Binding-site contacts:
Ligand atom C1 contacts residue ASN61 of chain 1.G at 1.4 Å.
Ligand atom C8 contacts residue PRO631 of chain 1.G at 3.7 Å (hydrophobic).
Ligand atom N2 contacts residue PRO631 of chain 1.G at 4.0 Å.
Ligand atom O7 contacts residue ASN61 of chain 1.G at 4.2 Å.
Ligand atom C2 contacts residue ASN61 of chain 1.G at 2.5 Å.
Ligand atom C3 contacts residue ASN61 of chain 1.G at 3.8 Å.
Ligand atom N2 contacts residue ASN61 of chain 1.G at 2.9 Å (h-bond).
Ligand atom C4 contacts residue ASN61 of chain 1.G at 4.2 Å.
Ligand atom O5 contacts residue ASN61 of chain 1.G at 2.4 Å (h-bond).
Ligand atom C7 contacts residue PHE59 of chain 1.G at 4.0 Å (hydrophobic).
Ligand atom C7 contacts residue PRO631 of chain 1.G at 3.6 Å (hydrophobic).
Ligand atom C5 contacts residue ASN61 of chain 1.G at 3.7 Å.
Ligand atom C8 contacts residue ASN61 of chain 1.G at 3.5 Å.
Ligand atom O7 contacts residue PRO631 of chain 1.G at 3.8 Å.
Ligand atom C7 contacts residue ASN61 of chain 1.G at 3.4 Å.
Ligand atom O7 contacts residue SER60 of chain 1.G at 3.9 Å.
Ligand atom O3 contacts residue PRO631 of chain 1.G at 3.4 Å.
Ligand atom O7 contacts residue PHE59 of chain 1.G at 3.0 Å (h-bond).
Ligand atom N2 contacts residue PHE59 of chain 1.G at 4.4 Å.

A protein and the small-molecule ligand that binds it are described below.
Small molecule (SMILES): CC(=O)N[C@@H]1[C@@H](O)[C@H](O)[C@@H](CO)O[C@H]1O

Sequence of chain 1.G:
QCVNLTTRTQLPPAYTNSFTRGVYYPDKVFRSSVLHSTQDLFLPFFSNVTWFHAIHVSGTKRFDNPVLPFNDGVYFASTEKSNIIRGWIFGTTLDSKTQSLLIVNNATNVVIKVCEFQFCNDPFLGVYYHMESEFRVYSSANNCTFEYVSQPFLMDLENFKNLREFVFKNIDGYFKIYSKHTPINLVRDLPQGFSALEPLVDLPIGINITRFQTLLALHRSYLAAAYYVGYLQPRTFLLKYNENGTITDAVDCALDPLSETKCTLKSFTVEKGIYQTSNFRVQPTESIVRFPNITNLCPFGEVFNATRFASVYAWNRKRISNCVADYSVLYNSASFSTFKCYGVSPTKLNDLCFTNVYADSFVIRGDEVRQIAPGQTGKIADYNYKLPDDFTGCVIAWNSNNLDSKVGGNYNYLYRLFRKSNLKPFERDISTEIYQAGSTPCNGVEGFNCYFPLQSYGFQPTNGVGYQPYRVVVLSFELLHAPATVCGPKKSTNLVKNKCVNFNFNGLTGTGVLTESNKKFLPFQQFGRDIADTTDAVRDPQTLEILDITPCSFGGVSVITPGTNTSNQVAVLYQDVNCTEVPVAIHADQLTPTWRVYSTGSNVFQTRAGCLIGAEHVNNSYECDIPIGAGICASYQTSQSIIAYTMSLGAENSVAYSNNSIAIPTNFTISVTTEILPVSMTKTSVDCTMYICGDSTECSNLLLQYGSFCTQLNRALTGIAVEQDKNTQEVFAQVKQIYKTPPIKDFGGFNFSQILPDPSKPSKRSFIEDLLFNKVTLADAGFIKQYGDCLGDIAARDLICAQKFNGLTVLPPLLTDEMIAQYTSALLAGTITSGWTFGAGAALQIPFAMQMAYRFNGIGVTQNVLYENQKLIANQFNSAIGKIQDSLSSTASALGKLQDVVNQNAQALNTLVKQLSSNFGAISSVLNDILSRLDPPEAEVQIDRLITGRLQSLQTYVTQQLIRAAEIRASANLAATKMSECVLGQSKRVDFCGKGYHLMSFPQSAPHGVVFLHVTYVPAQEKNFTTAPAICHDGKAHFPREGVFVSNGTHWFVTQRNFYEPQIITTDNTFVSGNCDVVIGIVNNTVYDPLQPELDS